Sequence of chain 3.E:
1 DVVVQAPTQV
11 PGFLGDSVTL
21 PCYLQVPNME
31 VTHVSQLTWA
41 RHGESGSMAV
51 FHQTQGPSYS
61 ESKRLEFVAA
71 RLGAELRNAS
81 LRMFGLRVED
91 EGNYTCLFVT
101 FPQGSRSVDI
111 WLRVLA

The small molecule below binds the protein below.
Small molecule (SMILES): CC(=O)N[C@H]1[C@H](O[C@H]2[C@H](O)[C@@H](NC(C)=O)CO[C@@H]2CO[C@@H]2O[C@@H](C)[C@@H](O)[C@@H](O)[C@@H]2O)O[C@H](CO)[C@@H](O[C@@H]2O[C@H](CO)[C@@H](O)[C@H](O[C@H]3O[C@H](CO)[C@@H](O)[C@H](O)[C@@H]3O)[C@@H]2O)[C@@H]1O

Binding-site contacts:
Ligand atom O5 contacts residue ASN93 of chain 3.E at 4.1 Å.
Ligand atom O5 contacts residue ASN93 of chain 3.E at 2.3 Å (h-bond).
Ligand atom N2 contacts residue ASN93 of chain 3.E at 2.5 Å (h-bond).
Ligand atom C2 contacts residue ASN93 of chain 3.E at 1.8 Å.
Ligand atom O5 contacts residue TRP111 of chain 3.E at 4.3 Å.
Ligand atom C7 contacts residue GLY92 of chain 3.E at 4.2 Å.
Ligand atom O4 contacts residue TRP111 of chain 3.E at 3.4 Å.
Ligand atom C5 contacts residue ASN93 of chain 3.E at 3.5 Å.
Ligand atom O3 contacts residue TRP111 of chain 3.E at 4.3 Å.
Ligand atom O7 contacts residue TRP111 of chain 3.E at 3.6 Å.
Ligand atom C7 contacts residue TRP111 of chain 3.E at 3.8 Å (hydrophobic).
Ligand atom C5 contacts residue TRP111 of chain 3.E at 3.7 Å (hydrophobic).
Ligand atom C6 contacts residue HIS42 of chain 3.E at 4.3 Å.
Ligand atom C3 contacts residue ASN93 of chain 3.E at 3.1 Å.
Ligand atom C3 contacts residue TRP111 of chain 3.E at 3.7 Å (hydrophobic).
Ligand atom C1 contacts residue ASN93 of chain 3.E at 1.4 Å.
Ligand atom N2 contacts residue TRP111 of chain 3.E at 3.5 Å.
Ligand atom C8 contacts residue GLU91 of chain 3.E at 3.8 Å.
Ligand atom C1 contacts residue TRP111 of chain 3.E at 3.9 Å (hydrophobic).
Ligand atom C4 contacts residue ASN93 of chain 3.E at 3.6 Å.
Ligand atom C4 contacts residue TRP111 of chain 3.E at 4.0 Å (hydrophobic).
Ligand atom O7 contacts residue ASN93 of chain 3.E at 3.9 Å.
Ligand atom C8 contacts residue GLY92 of chain 3.E at 3.6 Å.
Ligand atom N2 contacts residue GLY92 of chain 3.E at 4.2 Å.
Ligand atom O3 contacts residue ASN93 of chain 3.E at 4.0 Å.
Ligand atom C7 contacts residue ASN93 of chain 3.E at 3.5 Å.
Ligand atom C8 contacts residue TRP111 of chain 3.E at 3.3 Å (hydrophobic).
Ligand atom C6 contacts residue ASN93 of chain 3.E at 3.1 Å.
Ligand atom C5 contacts residue ASN93 of chain 3.E at 4.0 Å.
Ligand atom C2 contacts residue TRP111 of chain 3.E at 4.1 Å (hydrophobic).